Binding-site contacts:
Ligand atom C4C contacts residue VAL191 of chain 46.A at 3.0 Å (hydrophobic).
Ligand atom C3 contacts residue ASN219 of chain 46.A at 4.0 Å.
Ligand atom C3B contacts residue VAL188 of chain 46.A at 3.8 Å (hydrophobic).
Ligand atom N3A contacts residue PRO174 of chain 46.A at 3.7 Å.
Ligand atom C6B contacts residue TYR128 of chain 46.A at 3.3 Å (hydrophobic).
Ligand atom C2C contacts residue TYR197 of chain 46.A at 3.7 Å (hydrophobic).
Ligand atom C5B contacts residue PHE186 of chain 46.A at 3.9 Å (hydrophobic).
Ligand atom C1B contacts residue TYR128 of chain 46.A at 3.6 Å (hydrophobic).
Ligand atom C2B contacts residue VAL188 of chain 46.A at 3.5 Å (hydrophobic).
Ligand atom C5A contacts residue PHE186 of chain 46.A at 3.5 Å (hydrophobic).
Ligand atom C5B contacts residue MET224 of chain 46.A at 3.8 Å (hydrophobic).
Ligand atom O1 contacts residue LEU106 of chain 46.A at 3.7 Å.
Ligand atom O1A contacts residue PHE186 of chain 46.A at 3.0 Å.
Ligand atom N2 contacts residue ASN219 of chain 46.A at 3.8 Å.
Ligand atom N3A contacts residue TYR152 of chain 46.A at 3.5 Å.
Ligand atom C4B contacts residue PHE186 of chain 46.A at 3.6 Å (hydrophobic).
Ligand atom C6B contacts residue ILE104 of chain 46.A at 3.6 Å (hydrophobic).
Ligand atom C31 contacts residue ASN219 of chain 46.A at 3.3 Å.
Ligand atom C4B contacts residue TYR152 of chain 46.A at 3.8 Å (hydrophobic).
Ligand atom C1C contacts residue TYR128 of chain 46.A at 3.7 Å (hydrophobic).
Ligand atom C1C contacts residue LEU106 of chain 46.A at 3.8 Å (hydrophobic).
Ligand atom O1B contacts residue TYR128 of chain 46.A at 3.4 Å (h-bond).
Ligand atom C5C contacts residue VAL191 of chain 46.A at 3.8 Å (hydrophobic).
Ligand atom N2 contacts residue LEU106 of chain 46.A at 3.8 Å.
Ligand atom C5A contacts residue VAL176 of chain 46.A at 3.6 Å (hydrophobic).
Ligand atom C2A contacts residue PHE186 of chain 46.A at 3.3 Å (hydrophobic).
Ligand atom C5 contacts residue LEU106 of chain 46.A at 3.8 Å (hydrophobic).
Ligand atom C3C contacts residue TYR128 of chain 46.A at 3.4 Å (hydrophobic).
Ligand atom C1B contacts residue ILE104 of chain 46.A at 4.0 Å (hydrophobic).
Ligand atom C4C contacts residue VAL188 of chain 46.A at 3.7 Å (hydrophobic).
Ligand atom C3B contacts residue TYR152 of chain 46.A at 3.7 Å (hydrophobic).
Ligand atom C4A contacts residue PRO174 of chain 46.A at 3.1 Å (hydrophobic).
Ligand atom N3A contacts residue PHE186 of chain 46.A at 4.0 Å.
Ligand atom O1B contacts residue ILE104 of chain 46.A at 3.9 Å.
Ligand atom C4 contacts residue LEU106 of chain 46.A at 3.9 Å (hydrophobic).
Ligand atom C1B contacts residue VAL188 of chain 46.A at 3.8 Å (hydrophobic).
Ligand atom C4 contacts residue TYR197 of chain 46.A at 3.8 Å (hydrophobic).
Ligand atom N3A contacts residue ALA24 of chain 46.C at 3.8 Å.
Ligand atom C2A contacts residue TYR152 of chain 46.A at 3.6 Å (hydrophobic).
Ligand atom O1 contacts residue MET221 of chain 46.A at 3.9 Å.

Sequence of chain 46.C:
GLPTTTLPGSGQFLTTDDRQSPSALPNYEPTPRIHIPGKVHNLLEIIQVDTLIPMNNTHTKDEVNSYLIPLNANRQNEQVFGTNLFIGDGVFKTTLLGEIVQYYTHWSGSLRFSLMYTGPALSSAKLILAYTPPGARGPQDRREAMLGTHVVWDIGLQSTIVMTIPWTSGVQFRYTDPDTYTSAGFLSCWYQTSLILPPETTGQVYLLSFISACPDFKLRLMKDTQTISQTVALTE

This protein binds this small molecule.
Small molecule (SMILES): Cc1cc(CCCCCOc2ccc(C3=NCCO3)cc2)on1

Sequence of chain 46.A:
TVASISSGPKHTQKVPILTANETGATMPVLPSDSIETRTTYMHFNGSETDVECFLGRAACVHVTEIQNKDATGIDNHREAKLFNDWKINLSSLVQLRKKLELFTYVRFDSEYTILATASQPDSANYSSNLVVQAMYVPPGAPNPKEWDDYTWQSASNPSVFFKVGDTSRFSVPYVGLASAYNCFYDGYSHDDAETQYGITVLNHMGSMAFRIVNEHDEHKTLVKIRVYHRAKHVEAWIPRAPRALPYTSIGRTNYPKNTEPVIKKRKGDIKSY